Sequence of chain 1.B:
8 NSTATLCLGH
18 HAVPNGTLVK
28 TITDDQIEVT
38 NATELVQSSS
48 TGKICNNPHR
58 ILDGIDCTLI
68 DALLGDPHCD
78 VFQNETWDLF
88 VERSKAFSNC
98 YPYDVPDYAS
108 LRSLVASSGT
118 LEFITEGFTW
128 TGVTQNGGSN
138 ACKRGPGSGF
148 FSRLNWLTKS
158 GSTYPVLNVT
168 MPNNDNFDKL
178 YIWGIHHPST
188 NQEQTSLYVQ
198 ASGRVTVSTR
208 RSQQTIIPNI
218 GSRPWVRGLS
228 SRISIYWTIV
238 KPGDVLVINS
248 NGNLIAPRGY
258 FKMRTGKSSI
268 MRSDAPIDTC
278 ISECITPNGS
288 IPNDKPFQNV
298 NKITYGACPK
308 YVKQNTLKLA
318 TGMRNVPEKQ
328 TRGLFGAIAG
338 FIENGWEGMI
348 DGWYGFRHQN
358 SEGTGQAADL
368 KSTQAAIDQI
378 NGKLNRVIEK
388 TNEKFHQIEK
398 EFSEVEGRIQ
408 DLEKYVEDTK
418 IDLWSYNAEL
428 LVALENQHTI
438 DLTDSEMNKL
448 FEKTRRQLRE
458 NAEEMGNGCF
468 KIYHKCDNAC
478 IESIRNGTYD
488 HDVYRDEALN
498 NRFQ

This small molecule binds to this protein.
Small molecule (SMILES): CC(=O)N[C@@H]1[C@@H](O)[C@H](O)[C@@H](CO)O[C@H]1O

Binding-site contacts:
Ligand atom C4 contacts residue ASN483 of chain 1.B at 4.2 Å.
Ligand atom C2 contacts residue ASN483 of chain 1.B at 2.5 Å.
Ligand atom C8 contacts residue ASN483 of chain 1.B at 4.2 Å.
Ligand atom C1 contacts residue ASN483 of chain 1.B at 1.4 Å.
Ligand atom O7 contacts residue ASN483 of chain 1.B at 3.0 Å (h-bond).
Ligand atom N2 contacts residue ASN483 of chain 1.B at 2.8 Å (h-bond).
Ligand atom C8 contacts residue GLU479 of chain 1.B at 4.0 Å.
Ligand atom O7 contacts residue GLU479 of chain 1.B at 3.4 Å.
Ligand atom O7 contacts residue SER480 of chain 1.B at 4.1 Å.
Ligand atom C7 contacts residue GLU479 of chain 1.B at 4.1 Å.
Ligand atom O5 contacts residue ASN483 of chain 1.B at 2.4 Å (h-bond).
Ligand atom C3 contacts residue ASN483 of chain 1.B at 3.8 Å.
Ligand atom O6 contacts residue ASN483 of chain 1.B at 4.3 Å.
Ligand atom C5 contacts residue ASN483 of chain 1.B at 3.6 Å.
Ligand atom C7 contacts residue ASN483 of chain 1.B at 3.1 Å.